Binding-site contacts:
Ligand atom C8 contacts residue SER105 of chain 1.A at 3.3 Å.
Ligand atom N2 contacts residue ASN107 of chain 1.A at 3.0 Å (h-bond).
Ligand atom C1 contacts residue PHE187 of chain 1.A at 4.4 Å (hydrophobic).
Ligand atom C8 contacts residue GLN103 of chain 1.A at 4.0 Å.
Ligand atom C8 contacts residue PHE106 of chain 1.A at 4.3 Å (hydrophobic).
Ligand atom C8 contacts residue ASN107 of chain 1.A at 4.2 Å.
Ligand atom C2 contacts residue ASN107 of chain 1.A at 2.7 Å.
Ligand atom O5 contacts residue ASN107 of chain 1.A at 2.8 Å (h-bond).
Ligand atom C7 contacts residue ASN107 of chain 1.A at 3.0 Å.
Ligand atom O6 contacts residue ASN107 of chain 1.A at 4.3 Å.
Ligand atom O5 contacts residue PHE187 of chain 1.A at 3.6 Å.
Ligand atom C1 contacts residue ASN107 of chain 1.A at 2.5 Å.
Ligand atom O5 contacts residue GLN185 of chain 1.A at 4.3 Å.
Ligand atom C1 contacts residue GLN185 of chain 1.A at 4.0 Å.
Ligand atom C5 contacts residue PHE187 of chain 1.A at 4.5 Å (hydrophobic).
Ligand atom C5 contacts residue ASN107 of chain 1.A at 4.2 Å.
Ligand atom O7 contacts residue ASN107 of chain 1.A at 2.8 Å (h-bond).
Ligand atom C3 contacts residue ASN107 of chain 1.A at 4.2 Å.

Sequence of chain 1.A:
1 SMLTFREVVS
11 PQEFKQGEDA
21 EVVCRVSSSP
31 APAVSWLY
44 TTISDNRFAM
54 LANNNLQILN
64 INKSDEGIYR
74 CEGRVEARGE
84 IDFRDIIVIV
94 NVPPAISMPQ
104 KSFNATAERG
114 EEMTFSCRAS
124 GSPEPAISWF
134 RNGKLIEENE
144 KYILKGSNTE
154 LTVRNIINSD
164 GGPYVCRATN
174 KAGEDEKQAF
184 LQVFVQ

A small-molecule ligand and the protein it binds are described below.
Small molecule (SMILES): CC(=O)N[C@@H]1[C@@H](O)[C@H](O)[C@@H](CO)O[C@H]1O